Binding-site contacts:
Ligand atom N3 contacts residue GLY174 of chain 1.A at 3.3 Å (h-bond).
Ligand atom C6 contacts residue GLY174 of chain 1.A at 3.6 Å.
Ligand atom OP2 contacts residue HIS208 of chain 1.A at 3.0 Å (h-bond).
Ligand atom P contacts residue HIS208 of chain 1.A at 3.7 Å.
Ligand atom O5' contacts residue GLY206 of chain 1.A at 3.4 Å.
Ligand atom OP2 contacts residue ARG175 of chain 1.A at 3.3 Å (salt-bridge).
Ligand atom N2 contacts residue THR178 of chain 1.A at 3.1 Å (h-bond).
Ligand atom P contacts residue GLY206 of chain 1.A at 3.6 Å.
Ligand atom OP1 contacts residue SER209 of chain 1.A at 2.9 Å (h-bond).
Ligand atom OP1 contacts residue ARG175 of chain 1.A at 2.9 Å (salt-bridge).
Ligand atom OP2 contacts residue GLU207 of chain 1.A at 3.4 Å (salt-bridge).
Ligand atom C5' contacts residue HIS208 of chain 1.A at 3.8 Å.
Ligand atom C5' contacts residue PHE179 of chain 1.A at 3.5 Å (hydrophobic).
Ligand atom N1 contacts residue GLY174 of chain 1.A at 3.4 Å.
Ligand atom C8 contacts residue ARG175 of chain 1.A at 3.6 Å.
Ligand atom OP1 contacts residue HIS208 of chain 1.A at 3.7 Å.
Ligand atom N2 contacts residue GLY174 of chain 1.A at 3.4 Å (h-bond).
Ligand atom N3 contacts residue THR178 of chain 1.A at 2.5 Å (h-bond).
Ligand atom C4' contacts residue PHE179 of chain 1.A at 3.8 Å (hydrophobic).
Ligand atom C1' contacts residue THR178 of chain 1.A at 3.6 Å.
Ligand atom P contacts residue HIS208 of chain 1.A at 3.7 Å.
Ligand atom O3' contacts residue THR178 of chain 1.A at 3.6 Å.
Ligand atom C5' contacts residue THR178 of chain 1.A at 3.6 Å.
Ligand atom C4 contacts residue THR178 of chain 1.A at 3.6 Å.
Ligand atom OP1 contacts residue GLY206 of chain 1.A at 3.0 Å (h-bond).
Ligand atom C4 contacts residue GLY174 of chain 1.A at 3.8 Å.
Ligand atom OP1 contacts residue HIS208 of chain 1.A at 3.5 Å (h-bond).
Ligand atom OP1 contacts residue HIS204 of chain 1.A at 2.9 Å (h-bond).
Ligand atom O5' contacts residue ARG175 of chain 1.A at 3.3 Å (salt-bridge).
Ligand atom N7 contacts residue ARG175 of chain 1.A at 3.7 Å.
Ligand atom C5' contacts residue GLY206 of chain 1.A at 3.4 Å.
Ligand atom O3' contacts residue HIS204 of chain 1.A at 3.5 Å.
Ligand atom C2 contacts residue THR178 of chain 1.A at 3.2 Å.
Ligand atom O4' contacts residue THR178 of chain 1.A at 3.4 Å.
Ligand atom O4' contacts residue THR178 of chain 1.A at 3.6 Å.
Ligand atom OP2 contacts residue GLY206 of chain 1.A at 3.7 Å.
Ligand atom P contacts residue ARG175 of chain 1.A at 3.4 Å.
Ligand atom C2 contacts residue GLY174 of chain 1.A at 3.2 Å.
Ligand atom OP3 contacts residue HIS208 of chain 1.A at 2.6 Å (h-bond).
Ligand atom C5' contacts residue HIS204 of chain 1.A at 3.3 Å.

Sequence of chain 1.A:
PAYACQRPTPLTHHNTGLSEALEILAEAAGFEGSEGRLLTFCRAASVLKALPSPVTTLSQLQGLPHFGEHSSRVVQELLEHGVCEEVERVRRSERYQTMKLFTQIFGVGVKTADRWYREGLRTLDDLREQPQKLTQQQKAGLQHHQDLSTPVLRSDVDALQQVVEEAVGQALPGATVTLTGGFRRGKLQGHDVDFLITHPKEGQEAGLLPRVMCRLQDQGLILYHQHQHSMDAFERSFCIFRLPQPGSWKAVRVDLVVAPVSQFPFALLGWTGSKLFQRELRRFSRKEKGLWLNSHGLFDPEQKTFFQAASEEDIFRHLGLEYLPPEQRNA

A protein and the small-molecule ligand that binds it are described below.
Small molecule (SMILES): Nc1ccn([C@H]2C[C@H](O[P](=O)(O)OC[C@H]3O[C@@H](n4cnc5c(=O)nc(N)[nH]c54)C[C@@H]3O)[C@@H](CO[P](=O)(O)O[C@H]3C[C@H](n4ccc(N)nc4=O)O[C@@H]3CO[P](=O)(O)O[C@H]3C[C@H](n4cnc5c(=O)nc(N)[nH]c54)O[C@@H]3COP(=O)(O)O)O2)c(=O)n1